Sequence of chain 1.A:
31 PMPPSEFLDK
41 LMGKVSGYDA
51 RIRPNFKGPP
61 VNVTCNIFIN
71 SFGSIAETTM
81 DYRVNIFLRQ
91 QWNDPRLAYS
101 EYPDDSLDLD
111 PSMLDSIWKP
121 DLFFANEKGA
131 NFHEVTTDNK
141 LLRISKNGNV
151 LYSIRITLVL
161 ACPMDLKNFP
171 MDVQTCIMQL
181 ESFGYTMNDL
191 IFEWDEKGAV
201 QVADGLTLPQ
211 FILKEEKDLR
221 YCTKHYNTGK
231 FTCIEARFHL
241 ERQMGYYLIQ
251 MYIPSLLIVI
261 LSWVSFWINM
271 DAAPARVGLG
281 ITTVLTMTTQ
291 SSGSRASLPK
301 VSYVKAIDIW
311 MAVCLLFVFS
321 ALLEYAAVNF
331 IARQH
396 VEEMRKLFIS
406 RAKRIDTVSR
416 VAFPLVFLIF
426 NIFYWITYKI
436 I

Binding-site contacts:
Ligand atom N contacts residue PHE231 of chain 1.A at 3.9 Å.
Ligand atom O contacts residue ARG89 of chain 1.E at 2.6 Å (salt-bridge).
Ligand atom OXT contacts residue SER153 of chain 1.E at 2.6 Å (h-bond).
Ligand atom O contacts residue THR228 of chain 1.A at 3.8 Å.
Ligand atom OXT contacts residue LEU141 of chain 1.E at 4.1 Å.
Ligand atom CA contacts residue TYR226 of chain 1.A at 4.3 Å (hydrophobic).
Ligand atom CA contacts residue ARG89 of chain 1.E at 3.9 Å.
Ligand atom C contacts residue ARG89 of chain 1.E at 3.3 Å.
Ligand atom N contacts residue PHE183 of chain 1.A at 3.4 Å.
Ligand atom C contacts residue LEU141 of chain 1.E at 4.4 Å (hydrophobic).
Ligand atom O contacts residue LEU141 of chain 1.E at 4.4 Å.
Ligand atom CA contacts residue PHE231 of chain 1.A at 3.6 Å (hydrophobic).
Ligand atom CA contacts residue PHE183 of chain 1.A at 4.4 Å (hydrophobic).
Ligand atom OXT contacts residue PHE183 of chain 1.A at 3.3 Å.
Ligand atom C contacts residue PHE183 of chain 1.A at 4.4 Å (hydrophobic).
Ligand atom OXT contacts residue ARG89 of chain 1.E at 4.1 Å.
Ligand atom N contacts residue SER182 of chain 1.A at 3.9 Å.
Ligand atom C contacts residue SER153 of chain 1.E at 3.4 Å.
Ligand atom O contacts residue SER153 of chain 1.E at 3.4 Å (h-bond).

A small-molecule ligand and the protein it binds are described below.
Small molecule (SMILES): NCC(=O)O

Sequence of chain 1.E:
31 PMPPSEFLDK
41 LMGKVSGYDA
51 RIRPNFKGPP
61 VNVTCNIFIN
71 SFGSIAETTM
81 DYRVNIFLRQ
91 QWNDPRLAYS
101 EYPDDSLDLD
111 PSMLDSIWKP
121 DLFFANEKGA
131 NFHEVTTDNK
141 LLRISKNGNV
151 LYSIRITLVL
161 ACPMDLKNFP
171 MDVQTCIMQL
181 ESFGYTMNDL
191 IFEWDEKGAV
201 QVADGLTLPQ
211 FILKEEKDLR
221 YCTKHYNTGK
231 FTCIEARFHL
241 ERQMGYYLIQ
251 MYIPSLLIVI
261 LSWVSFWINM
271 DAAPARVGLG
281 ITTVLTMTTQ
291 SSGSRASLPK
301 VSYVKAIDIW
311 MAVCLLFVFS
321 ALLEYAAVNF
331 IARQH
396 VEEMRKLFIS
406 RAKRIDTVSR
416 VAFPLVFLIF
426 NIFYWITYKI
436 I